Sequence of chain 1.A:
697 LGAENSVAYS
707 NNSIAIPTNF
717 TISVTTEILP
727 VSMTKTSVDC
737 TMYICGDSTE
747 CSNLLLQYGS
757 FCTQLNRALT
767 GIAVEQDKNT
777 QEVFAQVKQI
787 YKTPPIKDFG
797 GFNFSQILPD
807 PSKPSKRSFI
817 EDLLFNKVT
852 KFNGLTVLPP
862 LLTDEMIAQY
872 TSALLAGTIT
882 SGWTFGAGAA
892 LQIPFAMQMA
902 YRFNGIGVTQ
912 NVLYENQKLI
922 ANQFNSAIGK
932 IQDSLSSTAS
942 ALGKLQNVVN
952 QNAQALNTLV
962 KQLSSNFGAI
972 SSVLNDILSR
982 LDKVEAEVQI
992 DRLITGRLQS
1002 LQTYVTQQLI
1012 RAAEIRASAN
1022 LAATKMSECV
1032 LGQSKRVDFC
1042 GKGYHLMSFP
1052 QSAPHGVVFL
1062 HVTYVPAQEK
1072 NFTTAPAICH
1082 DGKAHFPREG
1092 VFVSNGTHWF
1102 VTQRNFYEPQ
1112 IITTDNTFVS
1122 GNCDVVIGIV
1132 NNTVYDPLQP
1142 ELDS

Binding-site contacts:
Ligand atom O6 contacts residue GLN924 of chain 1.A at 2.7 Å (h-bond).
Ligand atom C1 contacts residue ASN715 of chain 1.A at 1.4 Å.
Ligand atom C8 contacts residue ASN715 of chain 1.A at 4.5 Å.
Ligand atom C1 contacts residue GLN1069 of chain 1.A at 3.6 Å.
Ligand atom O7 contacts residue LEU920 of chain 1.A at 3.5 Å.
Ligand atom O4 contacts residue LEU920 of chain 1.A at 3.5 Å.
Ligand atom C4 contacts residue LEU920 of chain 1.A at 4.5 Å (hydrophobic).
Ligand atom O5 contacts residue GLN1069 of chain 1.A at 3.7 Å.
Ligand atom C7 contacts residue LEU920 of chain 1.A at 4.1 Å (hydrophobic).
Ligand atom C5 contacts residue GLN924 of chain 1.A at 4.1 Å.
Ligand atom C1 contacts residue LEU920 of chain 1.A at 4.3 Å (hydrophobic).
Ligand atom C1 contacts residue PHE716 of chain 1.A at 4.4 Å (hydrophobic).
Ligand atom C2 contacts residue ASN715 of chain 1.A at 2.5 Å.
Ligand atom C7 contacts residue GLN1069 of chain 1.A at 4.2 Å.
Ligand atom C6 contacts residue GLN924 of chain 1.A at 3.6 Å.
Ligand atom C5 contacts residue ASN715 of chain 1.A at 3.6 Å.
Ligand atom O6 contacts residue THR717 of chain 1.A at 3.7 Å.
Ligand atom C2 contacts residue GLN1069 of chain 1.A at 3.9 Å.
Ligand atom C4 contacts residue ASN715 of chain 1.A at 4.2 Å.
Ligand atom C5 contacts residue LEU920 of chain 1.A at 4.4 Å (hydrophobic).
Ligand atom O5 contacts residue ASN715 of chain 1.A at 2.3 Å (h-bond).
Ligand atom C2 contacts residue LEU920 of chain 1.A at 4.3 Å (hydrophobic).
Ligand atom C8 contacts residue GLN924 of chain 1.A at 4.3 Å.
Ligand atom N2 contacts residue ASN715 of chain 1.A at 3.0 Å (h-bond).
Ligand atom O5 contacts residue PHE716 of chain 1.A at 4.3 Å.
Ligand atom C3 contacts residue LEU920 of chain 1.A at 4.3 Å (hydrophobic).
Ligand atom C3 contacts residue ASN715 of chain 1.A at 3.8 Å.
Ligand atom O7 contacts residue GLN1069 of chain 1.A at 3.0 Å (h-bond).
Ligand atom C7 contacts residue ASN715 of chain 1.A at 3.2 Å.
Ligand atom O6 contacts residue PHE716 of chain 1.A at 4.4 Å.
Ligand atom O7 contacts residue ASN715 of chain 1.A at 3.1 Å (h-bond).

The small molecule below binds the protein below.
Small molecule (SMILES): CC(=O)N[C@H]1[C@H](O[C@H]2[C@H](O)[C@@H](NC(C)=O)CO[C@@H]2CO)O[C@H](CO)[C@@H](O)[C@@H]1O